Sequence of chain 3.A:
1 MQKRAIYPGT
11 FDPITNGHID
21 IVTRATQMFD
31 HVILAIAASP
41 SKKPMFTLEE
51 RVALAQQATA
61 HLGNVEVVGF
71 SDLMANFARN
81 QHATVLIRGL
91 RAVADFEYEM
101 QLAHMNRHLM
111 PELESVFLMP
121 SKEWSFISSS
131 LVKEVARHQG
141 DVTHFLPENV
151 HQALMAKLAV

A small-molecule ligand and the protein it binds are described below.
Small molecule (SMILES): Cc1cc(Nc2ccc(C)c(Cl)c2)[n+]2nc(Cc3ccccc3)[nH]c2n1

Sequence of chain 2.A:
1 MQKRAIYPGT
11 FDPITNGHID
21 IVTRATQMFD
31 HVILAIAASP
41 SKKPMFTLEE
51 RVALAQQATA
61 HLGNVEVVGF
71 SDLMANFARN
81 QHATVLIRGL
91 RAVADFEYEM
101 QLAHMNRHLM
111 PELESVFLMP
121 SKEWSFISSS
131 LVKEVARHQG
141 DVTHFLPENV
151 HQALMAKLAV

Binding-site contacts:
Ligand atom C19 contacts residue MET74 of chain 2.A at 3.6 Å (hydrophobic).
Ligand atom C16 contacts residue THR10 of chain 2.A at 3.5 Å.
Ligand atom C17 contacts residue THR10 of chain 2.A at 3.7 Å.
Ligand atom C14 contacts residue ALA37 of chain 2.A at 3.9 Å (hydrophobic).
Ligand atom CL contacts residue TYR98 of chain 2.A at 3.4 Å.
Ligand atom C19 contacts residue ALA37 of chain 2.A at 3.9 Å (hydrophobic).
Ligand atom C15 contacts residue ALA37 of chain 2.A at 3.9 Å (hydrophobic).
Ligand atom C10 contacts residue VAL135 of chain 3.A at 3.8 Å (hydrophobic).
Ligand atom C contacts residue LEU131 of chain 3.A at 3.9 Å (hydrophobic).
Ligand atom C10 contacts residue ASN106 of chain 2.A at 3.5 Å.
Ligand atom C1 contacts residue LEU131 of chain 3.A at 3.6 Å (hydrophobic).
Ligand atom C5 contacts residue TYR98 of chain 2.A at 3.3 Å (hydrophobic).
Ligand atom C3 contacts residue GLU134 of chain 3.A at 3.7 Å.
Ligand atom C17 contacts residue GLY9 of chain 2.A at 3.7 Å.
Ligand atom N2 contacts residue MET74 of chain 2.A at 3.1 Å (h-bond).
Ligand atom C10 contacts residue LEU102 of chain 2.A at 3.6 Å (hydrophobic).
Ligand atom C10 contacts residue MET105 of chain 2.A at 3.5 Å (hydrophobic).
Ligand atom C11 contacts residue LEU73 of chain 2.A at 3.5 Å (hydrophobic).
Ligand atom C16 contacts residue ALA37 of chain 2.A at 3.9 Å (hydrophobic).
Ligand atom C8 contacts residue LEU102 of chain 2.A at 3.7 Å (hydrophobic).
Ligand atom N2 contacts residue LEU73 of chain 2.A at 3.7 Å.
Ligand atom C9 contacts residue LEU73 of chain 2.A at 3.9 Å (hydrophobic).
Ligand atom CL contacts residue LEU131 of chain 3.A at 3.9 Å.
Ligand atom C9 contacts residue LEU102 of chain 2.A at 3.5 Å (hydrophobic).
Ligand atom C19 contacts residue PHE70 of chain 2.A at 3.5 Å (hydrophobic).
Ligand atom N1 contacts residue MET74 of chain 2.A at 3.9 Å.
Ligand atom C contacts residue GLN101 of chain 2.A at 3.8 Å.
Ligand atom C18 contacts residue MET74 of chain 2.A at 3.8 Å (hydrophobic).
Ligand atom CL contacts residue LEU102 of chain 2.A at 4.0 Å.
Ligand atom C5 contacts residue LEU131 of chain 3.A at 3.8 Å (hydrophobic).
Ligand atom CL contacts residue GLN101 of chain 2.A at 3.8 Å.
Ligand atom C6 contacts residue LEU131 of chain 3.A at 3.5 Å (hydrophobic).
Ligand atom C2 contacts residue LEU131 of chain 3.A at 3.9 Å (hydrophobic).
Ligand atom C4 contacts residue TYR98 of chain 2.A at 3.9 Å (hydrophobic).
Ligand atom C8 contacts residue LEU131 of chain 3.A at 4.0 Å (hydrophobic).
Ligand atom C1 contacts residue TYR98 of chain 2.A at 3.9 Å (hydrophobic).
Ligand atom N1 contacts residue LEU73 of chain 2.A at 3.3 Å.
Ligand atom C18 contacts residue GLY9 of chain 2.A at 3.7 Å.
Ligand atom C6 contacts residue TYR98 of chain 2.A at 3.4 Å (hydrophobic).
Ligand atom C10 contacts residue LEU109 of chain 2.A at 4.0 Å (hydrophobic).